Binding-site contacts:
Ligand atom N2 contacts residue ASN156 of chain 1.B at 2.6 Å (h-bond).
Ligand atom O6 contacts residue GLN181 of chain 1.B at 3.3 Å (h-bond).
Ligand atom C6 contacts residue ASN156 of chain 1.B at 4.4 Å.
Ligand atom C3 contacts residue ASN156 of chain 1.B at 3.6 Å.
Ligand atom C8 contacts residue GLY154 of chain 1.B at 3.8 Å.
Ligand atom C4 contacts residue ASN156 of chain 1.B at 3.9 Å.
Ligand atom C6 contacts residue PRO179 of chain 1.B at 4.0 Å (hydrophobic).
Ligand atom C1 contacts residue ASN156 of chain 1.B at 1.5 Å.
Ligand atom C5 contacts residue GLN181 of chain 1.B at 4.1 Å.
Ligand atom O5 contacts residue GLN181 of chain 1.B at 4.1 Å.
Ligand atom O5 contacts residue ASN156 of chain 1.B at 2.3 Å (h-bond).
Ligand atom C7 contacts residue GLY154 of chain 1.B at 4.4 Å.
Ligand atom N2 contacts residue GLY154 of chain 1.B at 4.1 Å.
Ligand atom C8 contacts residue ASN156 of chain 1.B at 4.1 Å.
Ligand atom O7 contacts residue ASN156 of chain 1.B at 2.9 Å (h-bond).
Ligand atom C5 contacts residue ASN156 of chain 1.B at 3.6 Å.
Ligand atom C2 contacts residue ASN156 of chain 1.B at 2.3 Å.
Ligand atom C6 contacts residue GLN181 of chain 1.B at 3.8 Å.
Ligand atom C7 contacts residue ASN156 of chain 1.B at 2.9 Å.

Sequence of chain 1.B:
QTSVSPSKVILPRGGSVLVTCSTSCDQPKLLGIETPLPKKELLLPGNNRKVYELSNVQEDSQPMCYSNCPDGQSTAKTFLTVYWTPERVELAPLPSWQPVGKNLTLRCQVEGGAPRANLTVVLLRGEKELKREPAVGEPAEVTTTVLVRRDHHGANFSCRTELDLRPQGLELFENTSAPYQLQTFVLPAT

This small molecule binds to this protein.
Small molecule (SMILES): CC(=O)N[C@H]1[C@H](O[C@H]2[C@H](O)[C@@H](NC(C)=O)CO[C@@H]2CO)O[C@H](CO)[C@@H](O)[C@@H]1O